Sequence of chain 2.A:
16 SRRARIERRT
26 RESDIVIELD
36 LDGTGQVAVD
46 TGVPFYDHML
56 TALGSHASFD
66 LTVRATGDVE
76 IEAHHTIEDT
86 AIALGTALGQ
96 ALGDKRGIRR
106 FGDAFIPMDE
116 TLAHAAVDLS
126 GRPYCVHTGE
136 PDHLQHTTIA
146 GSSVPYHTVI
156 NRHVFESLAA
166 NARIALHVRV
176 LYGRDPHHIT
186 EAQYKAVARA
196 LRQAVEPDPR

Sequence of chain 16.A:
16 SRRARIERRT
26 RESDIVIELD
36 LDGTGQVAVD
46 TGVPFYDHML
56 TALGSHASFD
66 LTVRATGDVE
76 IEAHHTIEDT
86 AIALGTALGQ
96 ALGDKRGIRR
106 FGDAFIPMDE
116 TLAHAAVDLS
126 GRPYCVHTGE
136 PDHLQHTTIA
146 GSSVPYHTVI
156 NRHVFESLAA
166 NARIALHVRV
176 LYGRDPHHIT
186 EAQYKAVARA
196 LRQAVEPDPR

This small molecule binds to this protein.
Small molecule (SMILES): Nc1nc[nH]n1

Sequence of chain 11.A:
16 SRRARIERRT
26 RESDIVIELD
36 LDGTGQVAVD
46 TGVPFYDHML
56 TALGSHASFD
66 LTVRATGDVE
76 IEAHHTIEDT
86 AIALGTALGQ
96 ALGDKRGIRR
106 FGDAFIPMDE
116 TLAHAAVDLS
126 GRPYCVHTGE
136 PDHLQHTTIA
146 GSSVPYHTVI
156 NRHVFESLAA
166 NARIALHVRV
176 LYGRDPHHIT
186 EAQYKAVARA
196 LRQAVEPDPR

Binding-site contacts:
Ligand atom N1 contacts residue HIS80 of chain 16.A at 2.9 Å (h-bond).
Ligand atom N4 contacts residue MET113 of chain 2.A at 3.5 Å.
Ligand atom C5 contacts residue HIS80 of chain 16.A at 3.7 Å.
Ligand atom N1 contacts residue HIS79 of chain 16.A at 4.4 Å.
Ligand atom N2 contacts residue MET113 of chain 2.A at 3.3 Å.
Ligand atom N4 contacts residue MN1 of chain 16.C at 2.2 Å.
Ligand atom N1 contacts residue MN1 of chain 16.C at 4.3 Å.
Ligand atom N1 contacts residue HIS53 of chain 2.A at 4.4 Å.
Ligand atom N4 contacts residue GLU83 of chain 16.A at 3.1 Å (salt-bridge).
Ligand atom C3 contacts residue MET113 of chain 2.A at 3.2 Å (hydrophobic).
Ligand atom N2 contacts residue HIS80 of chain 16.A at 3.5 Å (h-bond).
Ligand atom N2 contacts residue GLU186 of chain 2.A at 3.9 Å.
Ligand atom N3A contacts residue ARG127 of chain 11.A at 3.2 Å (salt-bridge).
Ligand atom N4 contacts residue MN1 of chain 2.D at 4.4 Å.
Ligand atom C5 contacts residue HIS79 of chain 16.A at 3.2 Å.
Ligand atom N2 contacts residue MN1 of chain 2.D at 3.1 Å.
Ligand atom C3 contacts residue GLU83 of chain 16.A at 3.6 Å.
Ligand atom N1 contacts residue MET113 of chain 2.A at 3.5 Å.
Ligand atom N4 contacts residue HIS80 of chain 16.A at 4.4 Å.
Ligand atom C5 contacts residue MN1 of chain 16.C at 3.2 Å.
Ligand atom N3A contacts residue MN1 of chain 16.C at 3.6 Å.
Ligand atom C3 contacts residue HIS183 of chain 2.A at 4.3 Å.
Ligand atom C5 contacts residue HIS183 of chain 2.A at 3.6 Å.
Ligand atom C5 contacts residue MET113 of chain 2.A at 3.6 Å (hydrophobic).
Ligand atom N1 contacts residue HIS182 of chain 2.A at 3.1 Å (h-bond).
Ligand atom C5 contacts residue GLU83 of chain 16.A at 4.0 Å.
Ligand atom N3A contacts residue MET113 of chain 2.A at 3.8 Å.
Ligand atom N1 contacts residue GLU186 of chain 2.A at 3.1 Å (salt-bridge).
Ligand atom C5 contacts residue GLU186 of chain 2.A at 3.9 Å.
Ligand atom N4 contacts residue HIS79 of chain 16.A at 3.2 Å (h-bond).
Ligand atom C5 contacts residue HIS182 of chain 2.A at 3.3 Å.
Ligand atom N4 contacts residue HIS183 of chain 2.A at 3.2 Å (h-bond).
Ligand atom C3 contacts residue MN1 of chain 16.C at 3.3 Å.
Ligand atom C3 contacts residue ARG127 of chain 11.A at 4.2 Å.
Ligand atom N2 contacts residue MN1 of chain 16.C at 4.4 Å.
Ligand atom C3 contacts residue HIS80 of chain 16.A at 4.3 Å.
Ligand atom N1 contacts residue MN1 of chain 2.D at 2.2 Å.
Ligand atom N3A contacts residue GLU83 of chain 16.A at 3.6 Å (salt-bridge).
Ligand atom C3 contacts residue MN1 of chain 2.D at 4.2 Å.
Ligand atom C5 contacts residue MN1 of chain 2.D at 3.3 Å.